Sequence of chain 1.B:
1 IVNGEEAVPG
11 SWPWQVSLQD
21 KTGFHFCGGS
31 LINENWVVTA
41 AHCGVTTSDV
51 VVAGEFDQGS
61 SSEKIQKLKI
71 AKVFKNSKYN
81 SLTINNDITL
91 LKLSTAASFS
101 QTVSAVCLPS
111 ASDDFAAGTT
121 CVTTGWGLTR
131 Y

Binding-site contacts:
Ligand atom NE1 contacts residue CYS72 of chain 1.C at 3.8 Å.
Ligand atom CD1 contacts residue CYS43 of chain 1.C at 3.8 Å (hydrophobic).
Ligand atom CA contacts residue SER47 of chain 1.C at 2.7 Å.
Ligand atom CE2 contacts residue SER42 of chain 1.C at 3.6 Å.
Ligand atom CH2 contacts residue SER42 of chain 1.C at 3.6 Å.
Ligand atom CB contacts residue HIS42 of chain 1.B at 3.6 Å.
Ligand atom CE3 contacts residue TRP67 of chain 1.C at 3.4 Å (hydrophobic).
Ligand atom N contacts residue SER66 of chain 1.C at 3.0 Å (h-bond).
Ligand atom N contacts residue GLY68 of chain 1.C at 2.9 Å (h-bond).
Ligand atom OXT contacts residue HIS42 of chain 1.B at 3.1 Å (h-bond).
Ligand atom N contacts residue SER47 of chain 1.C at 3.0 Å (h-bond).
Ligand atom CZ2 contacts residue SER42 of chain 1.C at 3.5 Å.
Ligand atom CZ3 contacts residue TRP67 of chain 1.C at 3.3 Å (hydrophobic).
Ligand atom CH2 contacts residue GLY78 of chain 1.C at 3.4 Å.
Ligand atom CZ2 contacts residue SER41 of chain 1.C at 3.7 Å.
Ligand atom CD2 contacts residue TRP67 of chain 1.C at 3.6 Å (hydrophobic).
Ligand atom O contacts residue GLY45 of chain 1.C at 3.0 Å (h-bond).
Ligand atom CH2 contacts residue GLY68 of chain 1.C at 3.5 Å.
Ligand atom CB contacts residue SER47 of chain 1.C at 3.0 Å.
Ligand atom O contacts residue TRP67 of chain 1.C at 3.3 Å.
Ligand atom NE1 contacts residue SER69 of chain 1.C at 3.1 Å (h-bond).
Ligand atom CE3 contacts residue SER42 of chain 1.C at 3.5 Å.
Ligand atom CD1 contacts residue MET44 of chain 1.C at 3.8 Å (hydrophobic).
Ligand atom O contacts residue GLY68 of chain 1.C at 3.1 Å (h-bond).
Ligand atom O contacts residue SER47 of chain 1.C at 2.2 Å (h-bond).
Ligand atom O contacts residue ASP46 of chain 1.C at 3.4 Å (salt-bridge).
Ligand atom C contacts residue SER47 of chain 1.C at 2.0 Å.
Ligand atom CH2 contacts residue SER41 of chain 1.C at 3.6 Å.
Ligand atom O contacts residue MET44 of chain 1.C at 3.6 Å.
Ligand atom CE2 contacts residue GLY68 of chain 1.C at 3.6 Å.
Ligand atom CB contacts residue SER66 of chain 1.C at 3.8 Å.
Ligand atom CD2 contacts residue GLY68 of chain 1.C at 3.7 Å.
Ligand atom OXT contacts residue SER47 of chain 1.C at 2.3 Å (h-bond).
Ligand atom CE2 contacts residue SER69 of chain 1.C at 3.7 Å.
Ligand atom CB contacts residue CYS43 of chain 1.C at 3.6 Å (hydrophobic).
Ligand atom O contacts residue CYS43 of chain 1.C at 3.4 Å (h-bond).
Ligand atom CZ3 contacts residue GLY78 of chain 1.C at 3.4 Å.
Ligand atom CZ2 contacts residue GLY68 of chain 1.C at 3.3 Å.
Ligand atom CZ2 contacts residue SER69 of chain 1.C at 3.4 Å.
Ligand atom CZ3 contacts residue SER42 of chain 1.C at 3.6 Å.

Sequence of chain 1.C:
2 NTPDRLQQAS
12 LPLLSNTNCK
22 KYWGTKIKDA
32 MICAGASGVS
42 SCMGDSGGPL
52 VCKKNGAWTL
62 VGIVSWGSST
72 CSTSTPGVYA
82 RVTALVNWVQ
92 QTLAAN

A small-molecule ligand and the protein it binds are described below.
Small molecule (SMILES): C[C@H](NC(=O)CN)C(=O)N[C@@H](CC1=CN=C2C=CC=CC12)C(=O)O